Binding-site contacts:
Ligand atom C5 contacts residue VAL67 of chain 1.C at 3.9 Å (hydrophobic).
Ligand atom N5 contacts residue VAL67 of chain 1.C at 3.4 Å (h-bond).
Ligand atom O4 contacts residue PRO69 of chain 1.C at 3.9 Å.
Ligand atom C7 contacts residue VAL59 of chain 1.C at 4.0 Å (hydrophobic).
Ligand atom C11 contacts residue PRO68 of chain 1.C at 3.8 Å (hydrophobic).
Ligand atom C10 contacts residue THR58 of chain 1.C at 3.7 Å.
Ligand atom C11 contacts residue VAL59 of chain 1.C at 4.1 Å (hydrophobic).
Ligand atom O4 contacts residue VAL67 of chain 1.C at 2.5 Å (h-bond).
Ligand atom C9 contacts residue VAL59 of chain 1.C at 3.5 Å (hydrophobic).
Ligand atom O8 contacts residue THR58 of chain 1.C at 4.1 Å.
Ligand atom N5 contacts residue THR58 of chain 1.C at 2.9 Å (h-bond).
Ligand atom C7 contacts residue THR58 of chain 1.C at 4.5 Å.
Ligand atom O7 contacts residue ALA60 of chain 1.C at 4.5 Å.
Ligand atom C4 contacts residue VAL67 of chain 1.C at 3.6 Å (hydrophobic).
Ligand atom C4 contacts residue THR58 of chain 1.C at 3.9 Å.
Ligand atom O10 contacts residue PRO68 of chain 1.C at 4.5 Å.
Ligand atom C9 contacts residue THR61 of chain 1.C at 4.2 Å.
Ligand atom C8 contacts residue VAL59 of chain 1.C at 4.1 Å (hydrophobic).
Ligand atom O1B contacts residue THR58 of chain 1.C at 3.9 Å.
Ligand atom O1A contacts residue THR58 of chain 1.C at 3.4 Å.
Ligand atom C10 contacts residue ALA60 of chain 1.C at 4.0 Å (hydrophobic).
Ligand atom O9 contacts residue VAL59 of chain 1.C at 4.1 Å.
Ligand atom C11 contacts residue HIS117 of chain 1.B at 4.1 Å.
Ligand atom C10 contacts residue VAL67 of chain 1.C at 3.2 Å (hydrophobic).
Ligand atom O10 contacts residue ASP66 of chain 1.C at 4.0 Å.
Ligand atom N5 contacts residue PRO69 of chain 1.C at 4.5 Å.
Ligand atom C6 contacts residue THR58 of chain 1.C at 3.9 Å.
Ligand atom C10 contacts residue PRO68 of chain 1.C at 4.2 Å (hydrophobic).
Ligand atom O10 contacts residue VAL67 of chain 1.C at 3.0 Å (h-bond).
Ligand atom C11 contacts residue ASP66 of chain 1.C at 3.8 Å.
Ligand atom C4 contacts residue PRO69 of chain 1.C at 4.2 Å (hydrophobic).
Ligand atom O8 contacts residue VAL59 of chain 1.C at 4.3 Å.
Ligand atom C11 contacts residue VAL67 of chain 1.C at 3.6 Å (hydrophobic).
Ligand atom C5 contacts residue THR58 of chain 1.C at 3.7 Å.
Ligand atom O9 contacts residue THR61 of chain 1.C at 4.3 Å.
Ligand atom C1 contacts residue THR58 of chain 1.C at 3.9 Å.
Ligand atom O10 contacts residue ALA60 of chain 1.C at 3.8 Å.
Ligand atom C11 contacts residue ALA60 of chain 1.C at 3.7 Å (hydrophobic).
Ligand atom C10 contacts residue VAL59 of chain 1.C at 4.4 Å (hydrophobic).
Ligand atom C11 contacts residue THR58 of chain 1.C at 3.6 Å.

Sequence of chain 1.C:
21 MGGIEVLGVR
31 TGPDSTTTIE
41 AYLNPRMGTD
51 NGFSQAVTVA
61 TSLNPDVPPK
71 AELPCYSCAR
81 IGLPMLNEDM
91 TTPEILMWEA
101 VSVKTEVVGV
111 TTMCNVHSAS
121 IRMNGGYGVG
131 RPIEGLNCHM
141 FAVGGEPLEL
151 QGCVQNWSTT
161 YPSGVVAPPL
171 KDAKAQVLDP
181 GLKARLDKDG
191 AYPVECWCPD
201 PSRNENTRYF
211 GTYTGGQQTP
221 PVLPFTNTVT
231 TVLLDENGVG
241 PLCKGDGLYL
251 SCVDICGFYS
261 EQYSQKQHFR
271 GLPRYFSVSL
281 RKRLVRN

Sequence of chain 1.B:
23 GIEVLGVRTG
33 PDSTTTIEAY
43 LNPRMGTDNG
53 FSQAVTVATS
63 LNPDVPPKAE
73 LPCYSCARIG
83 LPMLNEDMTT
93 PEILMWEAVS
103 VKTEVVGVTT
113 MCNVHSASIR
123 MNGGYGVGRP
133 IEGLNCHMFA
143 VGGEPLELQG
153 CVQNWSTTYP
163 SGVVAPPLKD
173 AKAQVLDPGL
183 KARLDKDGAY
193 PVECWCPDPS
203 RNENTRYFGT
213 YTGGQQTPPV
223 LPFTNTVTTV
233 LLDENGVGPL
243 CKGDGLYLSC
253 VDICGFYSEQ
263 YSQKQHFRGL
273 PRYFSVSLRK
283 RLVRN

The small molecule below binds the protein below.
Small molecule (SMILES): CO[C@]1(C(=O)O)C[C@H](O)[C@@H](NC(C)=O)[C@H]([C@H](O)[C@H](O)CO)O1